This small molecule binds to this protein.
Small molecule (SMILES): CC(=O)N[C@@H]1[C@@H](O)[C@H](O)[C@@H](CO)O[C@H]1O

Binding-site contacts:
Ligand atom O7 contacts residue ASN360 of chain 1.A at 4.1 Å.
Ligand atom C8 contacts residue SER356 of chain 1.A at 3.8 Å.
Ligand atom C7 contacts residue NAG2 of chain 1.V at 4.5 Å.
Ligand atom C7 contacts residue GLY357 of chain 1.A at 4.3 Å.
Ligand atom C8 contacts residue NAG2 of chain 1.V at 4.0 Å.
Ligand atom N2 contacts residue SER356 of chain 1.A at 4.3 Å.
Ligand atom C4 contacts residue ASN360 of chain 1.A at 4.1 Å.
Ligand atom C7 contacts residue ASN360 of chain 1.A at 3.7 Å.
Ligand atom C7 contacts residue SER356 of chain 1.A at 4.1 Å.
Ligand atom C8 contacts residue GLY357 of chain 1.A at 4.2 Å.
Ligand atom C8 contacts residue NAG1 of chain 1.V at 3.1 Å.
Ligand atom C3 contacts residue ASN360 of chain 1.A at 3.7 Å.
Ligand atom C1 contacts residue ASN360 of chain 1.A at 1.4 Å.
Ligand atom O7 contacts residue GLY357 of chain 1.A at 4.2 Å.
Ligand atom C1 contacts residue NAG1 of chain 1.U at 4.0 Å.
Ligand atom N2 contacts residue ASN360 of chain 1.A at 2.8 Å (h-bond).
Ligand atom O5 contacts residue ASN360 of chain 1.A at 2.3 Å (h-bond).
Ligand atom C5 contacts residue ASN360 of chain 1.A at 3.6 Å.
Ligand atom C2 contacts residue ASN360 of chain 1.A at 2.3 Å.

Sequence of chain 1.A:
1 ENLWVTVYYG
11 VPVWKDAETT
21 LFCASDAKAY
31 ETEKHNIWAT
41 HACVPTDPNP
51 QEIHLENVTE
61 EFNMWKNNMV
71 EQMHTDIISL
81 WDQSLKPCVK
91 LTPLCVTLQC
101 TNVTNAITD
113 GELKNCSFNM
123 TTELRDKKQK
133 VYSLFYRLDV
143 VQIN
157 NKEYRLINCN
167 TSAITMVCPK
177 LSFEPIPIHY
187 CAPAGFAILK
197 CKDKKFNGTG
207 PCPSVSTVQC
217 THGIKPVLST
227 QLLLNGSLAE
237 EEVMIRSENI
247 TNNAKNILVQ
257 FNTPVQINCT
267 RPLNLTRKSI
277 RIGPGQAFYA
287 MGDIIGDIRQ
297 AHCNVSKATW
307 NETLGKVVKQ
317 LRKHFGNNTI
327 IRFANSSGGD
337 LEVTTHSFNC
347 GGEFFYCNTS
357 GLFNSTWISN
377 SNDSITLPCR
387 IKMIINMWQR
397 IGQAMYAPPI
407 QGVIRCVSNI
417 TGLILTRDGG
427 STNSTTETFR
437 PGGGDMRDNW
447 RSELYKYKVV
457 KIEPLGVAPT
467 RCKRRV